Sequence of chain 1.A:
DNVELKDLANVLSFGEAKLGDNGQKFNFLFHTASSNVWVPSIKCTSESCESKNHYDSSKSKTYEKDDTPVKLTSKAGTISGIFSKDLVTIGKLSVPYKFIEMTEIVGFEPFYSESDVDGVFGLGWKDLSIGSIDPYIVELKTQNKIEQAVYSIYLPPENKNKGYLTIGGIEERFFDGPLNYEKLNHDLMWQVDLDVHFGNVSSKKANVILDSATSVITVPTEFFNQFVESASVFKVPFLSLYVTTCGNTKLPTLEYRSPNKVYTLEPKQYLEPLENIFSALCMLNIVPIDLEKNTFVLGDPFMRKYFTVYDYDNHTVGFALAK

The small molecule below binds the protein below.
Small molecule (SMILES): CC(C)CC(=O)N[C@H](C(=O)N[C@H](C(=O)N[C@@H](CC(C)C)[C@@H](O)CC(=O)N[C@@H](C)C(=O)N[C@@H](CC(C)C)[C@@H](O)CC(=O)O)C(C)C)C(C)C

Binding-site contacts:
Ligand atom CA contacts residue LYS82 of chain 1.A at 3.7 Å.
Ligand atom OH contacts residue HIS38 of chain 1.A at 3.0 Å (h-bond).
Ligand atom CH contacts residue LEU298 of chain 1.A at 3.9 Å (hydrophobic).
Ligand atom N contacts residue LYS82 of chain 1.A at 3.5 Å.
Ligand atom O contacts residue LEU298 of chain 1.A at 3.4 Å.
Ligand atom CB contacts residue ALA220 of chain 1.A at 3.7 Å (hydrophobic).
Ligand atom N contacts residue THR221 of chain 1.A at 3.4 Å (h-bond).
Ligand atom CM contacts residue ASP218 of chain 1.A at 3.5 Å.
Ligand atom OH contacts residue GLU299 of chain 1.A at 3.9 Å.
Ligand atom O contacts residue THR221 of chain 1.A at 3.1 Å.
Ligand atom CB contacts residue LYS82 of chain 1.A at 3.5 Å.
Ligand atom CB contacts residue HIS38 of chain 1.A at 4.0 Å.
Ligand atom C contacts residue THR221 of chain 1.A at 4.1 Å.
Ligand atom OH contacts residue ALA220 of chain 1.A at 3.2 Å.
Ligand atom CB contacts residue MET196 of chain 1.A at 3.8 Å (hydrophobic).
Ligand atom O contacts residue LYS82 of chain 1.A at 3.4 Å.
Ligand atom CA contacts residue THR221 of chain 1.A at 3.8 Å.
Ligand atom C contacts residue LYS82 of chain 1.A at 3.9 Å.
Ligand atom C contacts residue SER222 of chain 1.A at 3.8 Å.
Ligand atom CG2 contacts residue SER222 of chain 1.A at 3.8 Å.
Ligand atom O contacts residue ALA40 of chain 1.A at 3.8 Å.
Ligand atom CM contacts residue LEU298 of chain 1.A at 3.0 Å (hydrophobic).
Ligand atom CG1 contacts residue ALA220 of chain 1.A at 4.0 Å (hydrophobic).
Ligand atom C contacts residue ALA220 of chain 1.A at 4.1 Å (hydrophobic).
Ligand atom N contacts residue LYS82 of chain 1.A at 3.5 Å.
Ligand atom CB contacts residue SER222 of chain 1.A at 4.1 Å.
Ligand atom OH contacts residue THR221 of chain 1.A at 3.5 Å (h-bond).
Ligand atom CH contacts residue ASP218 of chain 1.A at 3.5 Å.
Ligand atom OH contacts residue ASP218 of chain 1.A at 2.5 Å (salt-bridge).
Ligand atom O contacts residue SER222 of chain 1.A at 3.2 Å (h-bond).
Ligand atom C contacts residue LYS82 of chain 1.A at 3.4 Å.
Ligand atom CD2 contacts residue LYS82 of chain 1.A at 3.9 Å.
Ligand atom CG contacts residue ALA220 of chain 1.A at 4.0 Å (hydrophobic).
Ligand atom CG2 contacts residue SER222 of chain 1.A at 3.3 Å.
Ligand atom CH contacts residue HIS38 of chain 1.A at 4.0 Å.
Ligand atom O contacts residue ALA220 of chain 1.A at 3.5 Å (h-bond).
Ligand atom CG1 contacts residue THR221 of chain 1.A at 4.0 Å.
Ligand atom CD2 contacts residue ALA220 of chain 1.A at 2.8 Å (hydrophobic).
Ligand atom CA contacts residue LYS82 of chain 1.A at 3.9 Å.
Ligand atom O contacts residue SER222 of chain 1.A at 3.4 Å (h-bond).